This small molecule binds to this protein.
Small molecule (SMILES): NCCc1ccc(S(=O)(=O)F)cc1

Binding-site contacts:
Ligand atom C8 contacts residue ALA192 of chain 1.D at 3.8 Å (hydrophobic).
Ligand atom C5 contacts residue ALA192 of chain 1.D at 4.2 Å (hydrophobic).
Ligand atom N8 contacts residue ALA192 of chain 1.D at 4.4 Å.
Ligand atom O1S contacts residue ARG245 of chain 1.D at 3.7 Å.
Ligand atom O2S contacts residue THR191 of chain 1.D at 4.0 Å.
Ligand atom O2S contacts residue NAD1 of chain 1.J at 3.1 Å (h-bond).
Ligand atom C6 contacts residue ALA192 of chain 1.D at 4.4 Å (hydrophobic).
Ligand atom S contacts residue THR191 of chain 1.D at 4.1 Å.
Ligand atom C1 contacts residue NAD1 of chain 1.J at 3.4 Å.
Ligand atom C3 contacts residue ASN193 of chain 1.D at 4.0 Å.
Ligand atom C2 contacts residue ASN193 of chain 1.D at 4.0 Å.
Ligand atom C1 contacts residue ASN193 of chain 1.D at 3.7 Å.
Ligand atom N8 contacts residue NAD1 of chain 1.J at 2.9 Å (h-bond).
Ligand atom O1S contacts residue ASN193 of chain 1.D at 2.9 Å (h-bond).
Ligand atom S contacts residue ASN193 of chain 1.D at 3.9 Å.
Ligand atom F contacts residue NAD1 of chain 1.J at 3.3 Å.
Ligand atom C4 contacts residue ASN193 of chain 1.D at 4.3 Å.
Ligand atom C7 contacts residue NAD1 of chain 1.J at 3.5 Å.
Ligand atom C8 contacts residue ASN193 of chain 1.D at 4.0 Å.
Ligand atom C8 contacts residue NAD1 of chain 1.J at 3.4 Å.
Ligand atom C6 contacts residue THR191 of chain 1.D at 4.0 Å.
Ligand atom C7 contacts residue THR107 of chain 1.D at 4.2 Å.
Ligand atom S contacts residue NAD1 of chain 1.J at 3.5 Å (h-bond).
Ligand atom O1S contacts residue THR191 of chain 1.D at 3.2 Å (h-bond).
Ligand atom C6 contacts residue NAD1 of chain 1.J at 3.6 Å.
Ligand atom C5 contacts residue ASN193 of chain 1.D at 4.0 Å.
Ligand atom C6 contacts residue ASN193 of chain 1.D at 3.8 Å.
Ligand atom C3 contacts residue NAD1 of chain 1.J at 4.0 Å.
Ligand atom C5 contacts residue NAD1 of chain 1.J at 3.4 Å.
Ligand atom C4 contacts residue NAD1 of chain 1.J at 3.9 Å.
Ligand atom C2 contacts residue NAD1 of chain 1.J at 3.7 Å.

Sequence of chain 1.D:
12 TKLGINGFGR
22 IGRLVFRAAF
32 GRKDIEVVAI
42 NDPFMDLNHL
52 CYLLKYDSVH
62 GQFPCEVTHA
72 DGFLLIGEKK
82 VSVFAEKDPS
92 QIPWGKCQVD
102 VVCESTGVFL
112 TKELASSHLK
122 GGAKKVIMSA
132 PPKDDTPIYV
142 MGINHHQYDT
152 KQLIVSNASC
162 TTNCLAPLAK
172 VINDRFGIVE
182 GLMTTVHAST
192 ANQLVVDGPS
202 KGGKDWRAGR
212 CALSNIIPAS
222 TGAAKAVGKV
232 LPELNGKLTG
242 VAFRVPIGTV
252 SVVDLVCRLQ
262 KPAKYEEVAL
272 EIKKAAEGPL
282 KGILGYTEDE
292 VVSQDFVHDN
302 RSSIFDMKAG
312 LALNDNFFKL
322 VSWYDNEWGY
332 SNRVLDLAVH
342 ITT